Sequence of chain 1.A:
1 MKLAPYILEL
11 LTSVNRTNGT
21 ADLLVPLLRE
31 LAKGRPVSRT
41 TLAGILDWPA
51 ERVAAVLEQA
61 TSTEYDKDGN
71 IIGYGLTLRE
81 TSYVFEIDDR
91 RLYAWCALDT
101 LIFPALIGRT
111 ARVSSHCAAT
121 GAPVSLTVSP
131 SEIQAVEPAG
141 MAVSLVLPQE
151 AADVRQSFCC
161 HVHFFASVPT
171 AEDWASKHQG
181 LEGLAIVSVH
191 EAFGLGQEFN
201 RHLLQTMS

Binding-site contacts:
Ligand atom SN1 contacts residue ASP99 of chain 1.A at 2.1 Å.

This small molecule binds to this protein.
Small molecule (SMILES): C[Sn](C)(Br)Br